Binding-site contacts:
Ligand atom C6 contacts residue THR120 of chain 49.A at 3.8 Å.
Ligand atom O5 contacts residue THR89 of chain 49.A at 4.5 Å.
Ligand atom C5 contacts residue ASN118 of chain 49.A at 3.6 Å.
Ligand atom N2 contacts residue TYR90 of chain 49.A at 4.4 Å.
Ligand atom C7 contacts residue ASN118 of chain 49.A at 3.8 Å.
Ligand atom O5 contacts residue PHE119 of chain 49.A at 3.9 Å.
Ligand atom O5 contacts residue THR120 of chain 49.A at 3.4 Å (h-bond).
Ligand atom O6 contacts residue ASN118 of chain 49.A at 4.2 Å.
Ligand atom O6 contacts residue PHE119 of chain 49.A at 2.8 Å (h-bond).
Ligand atom O5 contacts residue ASN118 of chain 49.A at 2.4 Å (h-bond).
Ligand atom C8 contacts residue SER66 of chain 49.A at 3.6 Å.
Ligand atom C3 contacts residue ASN118 of chain 49.A at 3.8 Å.
Ligand atom C1 contacts residue SER66 of chain 49.A at 4.5 Å.
Ligand atom C8 contacts residue ASN118 of chain 49.A at 3.7 Å.
Ligand atom C6 contacts residue PHE119 of chain 49.A at 4.0 Å (hydrophobic).
Ligand atom O6 contacts residue THR120 of chain 49.A at 3.6 Å (h-bond).
Ligand atom C2 contacts residue ASN118 of chain 49.A at 2.5 Å.
Ligand atom C4 contacts residue ASN118 of chain 49.A at 4.2 Å.
Ligand atom C5 contacts residue THR120 of chain 49.A at 4.2 Å.
Ligand atom N2 contacts residue ASN118 of chain 49.A at 2.9 Å (h-bond).
Ligand atom C8 contacts residue ASP67 of chain 49.A at 3.7 Å.
Ligand atom O6 contacts residue THR89 of chain 49.A at 3.9 Å.
Ligand atom C1 contacts residue THR89 of chain 49.A at 4.2 Å.
Ligand atom C1 contacts residue ASN118 of chain 49.A at 1.4 Å.

The protein below binds the small molecule below.
Small molecule (SMILES): CC(=O)N[C@@H]1[C@@H](O)[C@H](O)[C@@H](CO)O[C@H]1O

Sequence of chain 49.A:
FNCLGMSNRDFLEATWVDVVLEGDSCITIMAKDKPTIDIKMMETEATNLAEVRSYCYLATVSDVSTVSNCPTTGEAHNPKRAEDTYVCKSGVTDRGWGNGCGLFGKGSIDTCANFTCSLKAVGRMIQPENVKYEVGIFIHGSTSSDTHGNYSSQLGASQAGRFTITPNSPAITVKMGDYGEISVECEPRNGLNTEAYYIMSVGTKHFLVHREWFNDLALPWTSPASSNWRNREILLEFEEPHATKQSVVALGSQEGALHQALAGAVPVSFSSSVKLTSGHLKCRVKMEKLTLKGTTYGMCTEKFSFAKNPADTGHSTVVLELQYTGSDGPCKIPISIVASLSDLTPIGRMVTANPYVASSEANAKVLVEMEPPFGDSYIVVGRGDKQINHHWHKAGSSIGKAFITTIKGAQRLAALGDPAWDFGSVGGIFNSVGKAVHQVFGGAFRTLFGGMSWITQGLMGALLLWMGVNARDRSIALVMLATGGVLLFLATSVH